This protein binds this small molecule.
Small molecule (SMILES): CN(C(=O)c1c(F)cccc1Cl)c1ccc(-c2cc(C(N)=O)ccc2Cl)cc1OCC(F)(F)F

Binding-site contacts:
Ligand atom C6 contacts residue CYS58 of chain 1.B at 3.4 Å (hydrophobic).
Ligand atom F3 contacts residue VAL114 of chain 1.B at 3.4 Å.
Ligand atom CL1 contacts residue TRP55 of chain 1.B at 3.4 Å.
Ligand atom F1 contacts residue MET103 of chain 1.B at 3.1 Å.
Ligand atom C18 contacts residue HIS61 of chain 1.B at 3.6 Å.
Ligand atom C22 contacts residue GLN24 of chain 1.B at 3.8 Å.
Ligand atom O2 contacts residue GLU117 of chain 1.B at 2.5 Å (salt-bridge).
Ligand atom CL contacts residue ALA65 of chain 1.B at 3.9 Å.
Ligand atom C20 contacts residue GLU117 of chain 1.B at 3.5 Å.
Ligand atom C16 contacts residue MET103 of chain 1.B at 3.4 Å (hydrophobic).
Ligand atom CL1 contacts residue LEU62 of chain 1.B at 3.2 Å.
Ligand atom C17 contacts residue PHE116 of chain 1.B at 3.5 Å (hydrophobic).
Ligand atom C18 contacts residue PHE116 of chain 1.B at 3.5 Å (hydrophobic).
Ligand atom F2 contacts residue PHE139 of chain 1.B at 3.9 Å.
Ligand atom C13 contacts residue HIS217 of chain 1.B at 3.9 Å.
Ligand atom C7 contacts residue HIS217 of chain 1.B at 3.5 Å.
Ligand atom F contacts residue ILE135 of chain 1.B at 2.7 Å.
Ligand atom F2 contacts residue PHE126 of chain 1.B at 2.8 Å.
Ligand atom C6 contacts residue PHE126 of chain 1.B at 3.9 Å (hydrophobic).
Ligand atom C4 contacts residue CYS58 of chain 1.B at 3.7 Å (hydrophobic).
Ligand atom C14 contacts residue PHE116 of chain 1.B at 3.9 Å (hydrophobic).
Ligand atom F3 contacts residue PHE139 of chain 1.B at 3.9 Å.
Ligand atom O1 contacts residue PHE126 of chain 1.B at 3.6 Å.
Ligand atom C19 contacts residue HIS61 of chain 1.B at 3.9 Å.
Ligand atom N1 contacts residue GLU117 of chain 1.B at 3.8 Å.
Ligand atom C2 contacts residue PHE116 of chain 1.B at 3.9 Å (hydrophobic).
Ligand atom C10 contacts residue LEU134 of chain 1.B at 3.5 Å (hydrophobic).
Ligand atom C3 contacts residue CYS58 of chain 1.B at 3.7 Å (hydrophobic).
Ligand atom O contacts residue HIS217 of chain 1.B at 2.8 Å (h-bond).
Ligand atom C9 contacts residue ILE135 of chain 1.B at 3.8 Å (hydrophobic).
Ligand atom O2 contacts residue PHE116 of chain 1.B at 3.1 Å.
Ligand atom C3 contacts residue HIS61 of chain 1.B at 3.7 Å.
Ligand atom C12 contacts residue TRP55 of chain 1.B at 3.8 Å (hydrophobic).
Ligand atom C contacts residue HIS61 of chain 1.B at 3.9 Å.
Ligand atom C15 contacts residue MET103 of chain 1.B at 3.2 Å (hydrophobic).
Ligand atom N1 contacts residue PHE115 of chain 1.B at 3.8 Å.
Ligand atom C8 contacts residue HIS217 of chain 1.B at 3.5 Å.
Ligand atom F1 contacts residue ILE138 of chain 1.B at 2.9 Å.
Ligand atom C1 contacts residue HIS61 of chain 1.B at 3.5 Å.
Ligand atom F3 contacts residue MET103 of chain 1.B at 3.3 Å.

Sequence of chain 1.B:
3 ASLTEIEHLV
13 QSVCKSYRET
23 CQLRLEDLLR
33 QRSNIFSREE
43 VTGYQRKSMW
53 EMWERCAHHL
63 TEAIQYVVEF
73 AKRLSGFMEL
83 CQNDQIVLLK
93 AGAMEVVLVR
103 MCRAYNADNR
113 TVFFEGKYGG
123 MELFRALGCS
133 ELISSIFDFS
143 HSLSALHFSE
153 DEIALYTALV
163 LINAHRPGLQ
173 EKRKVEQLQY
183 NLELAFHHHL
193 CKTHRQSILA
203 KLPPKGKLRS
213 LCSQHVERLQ